Binding-site contacts:
Ligand atom O1 contacts residue PHE100 of chain 1.B at 3.2 Å.
Ligand atom N contacts residue GLU87 of chain 1.B at 3.9 Å.
Ligand atom C6 contacts residue ILE96 of chain 1.B at 4.0 Å (hydrophobic).
Ligand atom N contacts residue LYS92 of chain 1.B at 4.4 Å.
Ligand atom O contacts residue GLU87 of chain 1.B at 3.2 Å.
Ligand atom C3 contacts residue GLU87 of chain 1.B at 4.0 Å.
Ligand atom O1 contacts residue PHE10 of chain 1.B at 3.5 Å (h-bond).
Ligand atom C5 contacts residue ILE96 of chain 1.B at 3.7 Å (hydrophobic).
Ligand atom C6 contacts residue PHE100 of chain 1.B at 3.4 Å (hydrophobic).
Ligand atom C contacts residue TYR72 of chain 1.B at 3.9 Å (hydrophobic).
Ligand atom C3 contacts residue PHE93 of chain 1.B at 4.2 Å (hydrophobic).
Ligand atom C2 contacts residue ILE96 of chain 1.B at 3.8 Å (hydrophobic).
Ligand atom N2 contacts residue ILE96 of chain 1.B at 3.9 Å.
Ligand atom C6 contacts residue PHE10 of chain 1.B at 3.9 Å (hydrophobic).
Ligand atom O1 contacts residue ILE96 of chain 1.B at 4.3 Å.
Ligand atom C7 contacts residue PHE10 of chain 1.B at 4.3 Å (hydrophobic).
Ligand atom C4 contacts residue THR11 of chain 1.B at 3.2 Å.
Ligand atom O contacts residue TYR72 of chain 1.B at 3.9 Å.
Ligand atom C1 contacts residue ILE96 of chain 1.B at 3.8 Å (hydrophobic).
Ligand atom O1 contacts residue THR11 of chain 1.B at 3.2 Å.
Ligand atom CL contacts residue PRO9 of chain 1.B at 3.8 Å.
Ligand atom C2 contacts residue TYR72 of chain 1.B at 3.9 Å (hydrophobic).
Ligand atom CL contacts residue PHE93 of chain 1.B at 3.8 Å.
Ligand atom C4 contacts residue ILE96 of chain 1.B at 4.1 Å (hydrophobic).
Ligand atom O contacts residue PHE93 of chain 1.B at 3.2 Å.
Ligand atom C6 contacts residue THR11 of chain 1.B at 4.0 Å.
Ligand atom C7 contacts residue TYR72 of chain 1.B at 3.4 Å (hydrophobic).
Ligand atom C1 contacts residue TYR72 of chain 1.B at 3.7 Å (hydrophobic).
Ligand atom N1 contacts residue LYS92 of chain 1.B at 4.0 Å.
Ligand atom N2 contacts residue TYR72 of chain 1.B at 3.8 Å.
Ligand atom C5 contacts residue THR11 of chain 1.B at 3.9 Å.
Ligand atom C5 contacts residue PHE100 of chain 1.B at 4.0 Å (hydrophobic).
Ligand atom N1 contacts residue TYR72 of chain 1.B at 3.8 Å.
Ligand atom C3 contacts residue TYR72 of chain 1.B at 3.7 Å (hydrophobic).
Ligand atom N2 contacts residue THR11 of chain 1.B at 3.7 Å.
Ligand atom C6 contacts residue PRO9 of chain 1.B at 4.1 Å (hydrophobic).
Ligand atom C7 contacts residue THR11 of chain 1.B at 3.8 Å.
Ligand atom CL contacts residue TYR72 of chain 1.B at 3.9 Å.
Ligand atom N contacts residue TYR72 of chain 1.B at 3.9 Å.
Ligand atom CL contacts residue ILE96 of chain 1.B at 3.8 Å.

Sequence of chain 1.B:
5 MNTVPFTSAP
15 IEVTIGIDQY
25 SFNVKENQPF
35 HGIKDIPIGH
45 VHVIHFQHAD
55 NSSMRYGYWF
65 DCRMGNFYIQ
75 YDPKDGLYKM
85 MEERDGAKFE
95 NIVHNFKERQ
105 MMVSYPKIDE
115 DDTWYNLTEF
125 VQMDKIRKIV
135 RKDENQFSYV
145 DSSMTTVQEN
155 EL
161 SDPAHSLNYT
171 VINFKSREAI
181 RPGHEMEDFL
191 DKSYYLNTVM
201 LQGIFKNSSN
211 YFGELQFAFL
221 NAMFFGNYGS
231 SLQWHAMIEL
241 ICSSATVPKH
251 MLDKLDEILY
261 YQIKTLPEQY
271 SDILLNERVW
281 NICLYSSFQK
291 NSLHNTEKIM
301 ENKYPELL

A protein and the small-molecule ligand that binds it are described below.
Small molecule (SMILES): O=c1[nH]ncc(N2CCOCC2)c1Cl